The protein below binds the small molecule below.
Small molecule (SMILES): NCC(=O)O

Sequence of chain 7.A:
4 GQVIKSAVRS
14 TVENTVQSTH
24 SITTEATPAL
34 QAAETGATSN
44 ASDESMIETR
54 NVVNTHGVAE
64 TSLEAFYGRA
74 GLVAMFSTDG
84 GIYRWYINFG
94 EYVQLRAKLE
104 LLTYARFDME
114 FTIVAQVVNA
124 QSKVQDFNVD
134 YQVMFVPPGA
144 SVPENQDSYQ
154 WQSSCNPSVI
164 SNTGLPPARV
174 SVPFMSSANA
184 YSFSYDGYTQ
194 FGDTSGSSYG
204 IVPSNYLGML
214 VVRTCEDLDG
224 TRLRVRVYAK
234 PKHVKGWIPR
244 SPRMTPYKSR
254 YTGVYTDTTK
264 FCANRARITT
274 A

Sequence of chain 7.C:
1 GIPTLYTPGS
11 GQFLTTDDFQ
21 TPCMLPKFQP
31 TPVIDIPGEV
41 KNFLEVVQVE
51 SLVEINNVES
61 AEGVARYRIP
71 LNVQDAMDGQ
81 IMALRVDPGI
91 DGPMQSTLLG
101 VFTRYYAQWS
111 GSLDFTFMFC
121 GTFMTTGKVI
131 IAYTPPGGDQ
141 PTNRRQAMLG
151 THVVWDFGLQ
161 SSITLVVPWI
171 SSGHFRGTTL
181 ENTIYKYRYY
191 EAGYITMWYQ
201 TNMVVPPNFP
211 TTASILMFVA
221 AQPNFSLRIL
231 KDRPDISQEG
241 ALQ

Binding-site contacts:
Ligand atom CA contacts residue CYS1 of chain 7.E at 2.4 Å (hydrophobic).
Ligand atom N contacts residue CYS1 of chain 7.E at 1.3 Å.
Ligand atom O contacts residue MET247 of chain 7.A at 3.4 Å (h-bond).
Ligand atom OXT contacts residue CYS1 of chain 7.E at 2.7 Å (h-bond).
Ligand atom O contacts residue CYS1 of chain 7.E at 3.7 Å.
Ligand atom C contacts residue ASP235 of chain 7.C at 4.0 Å.
Ligand atom O contacts residue PHE264 of chain 7.A at 3.9 Å.
Ligand atom O contacts residue ASP235 of chain 7.C at 4.5 Å.
Ligand atom C contacts residue PHE264 of chain 7.A at 3.8 Å (hydrophobic).
Ligand atom O contacts residue GLN95 of chain 7.C at 3.3 Å (h-bond).
Ligand atom N contacts residue PHE264 of chain 7.A at 3.5 Å (h-bond).
Ligand atom C contacts residue CYS1 of chain 7.E at 2.8 Å (hydrophobic).
Ligand atom C contacts residue GLN95 of chain 7.C at 3.1 Å.
Ligand atom OXT contacts residue ASP235 of chain 7.C at 2.9 Å (salt-bridge).
Ligand atom C contacts residue MET247 of chain 7.A at 3.9 Å (hydrophobic).
Ligand atom CA contacts residue MET247 of chain 7.A at 4.1 Å (hydrophobic).
Ligand atom O contacts residue SER96 of chain 7.C at 3.6 Å.
Ligand atom OXT contacts residue GLN95 of chain 7.C at 2.7 Å (h-bond).
Ligand atom CA contacts residue PHE264 of chain 7.A at 3.1 Å (hydrophobic).
Ligand atom CA contacts residue GLN95 of chain 7.C at 4.2 Å.
Ligand atom OXT contacts residue PHE264 of chain 7.A at 4.2 Å.
Ligand atom CA contacts residue CYS265 of chain 7.A at 4.4 Å (hydrophobic).
Ligand atom N contacts residue MET247 of chain 7.A at 3.8 Å.